A small-molecule ligand and the protein it binds are described below.
Small molecule (SMILES): CC(=O)N[C@H]1[C@H](O[C@H]2[C@H](O)[C@@H](NC(C)=O)CO[C@@H]2CO)O[C@H](CO)[C@@H](O)[C@@H]1O

Binding-site contacts:
Ligand atom O5 contacts residue SER803 of chain 1.C at 4.0 Å.
Ligand atom C1 contacts residue ASN801 of chain 1.C at 1.4 Å.
Ligand atom C5 contacts residue ASN801 of chain 1.C at 3.7 Å.
Ligand atom C6 contacts residue GLN804 of chain 1.C at 3.9 Å.
Ligand atom C3 contacts residue ASN801 of chain 1.C at 3.8 Å.
Ligand atom O6 contacts residue GLN804 of chain 1.C at 3.2 Å (h-bond).
Ligand atom C7 contacts residue ASN801 of chain 1.C at 3.2 Å.
Ligand atom C1 contacts residue SER803 of chain 1.C at 3.3 Å.
Ligand atom C2 contacts residue SER803 of chain 1.C at 4.2 Å.
Ligand atom N2 contacts residue SER803 of chain 1.C at 4.2 Å.
Ligand atom C4 contacts residue ASN801 of chain 1.C at 4.2 Å.
Ligand atom N2 contacts residue ASN801 of chain 1.C at 2.9 Å (h-bond).
Ligand atom C5 contacts residue GLN804 of chain 1.C at 3.5 Å.
Ligand atom O5 contacts residue GLN804 of chain 1.C at 3.4 Å (h-bond).
Ligand atom C5 contacts residue SER803 of chain 1.C at 4.3 Å.
Ligand atom C2 contacts residue ASN801 of chain 1.C at 2.5 Å.
Ligand atom C8 contacts residue ASN801 of chain 1.C at 3.9 Å.
Ligand atom O7 contacts residue ASN801 of chain 1.C at 3.1 Å (h-bond).
Ligand atom O5 contacts residue ASN801 of chain 1.C at 2.4 Å (h-bond).
Ligand atom C1 contacts residue GLN804 of chain 1.C at 3.8 Å.

Sequence of chain 1.C:
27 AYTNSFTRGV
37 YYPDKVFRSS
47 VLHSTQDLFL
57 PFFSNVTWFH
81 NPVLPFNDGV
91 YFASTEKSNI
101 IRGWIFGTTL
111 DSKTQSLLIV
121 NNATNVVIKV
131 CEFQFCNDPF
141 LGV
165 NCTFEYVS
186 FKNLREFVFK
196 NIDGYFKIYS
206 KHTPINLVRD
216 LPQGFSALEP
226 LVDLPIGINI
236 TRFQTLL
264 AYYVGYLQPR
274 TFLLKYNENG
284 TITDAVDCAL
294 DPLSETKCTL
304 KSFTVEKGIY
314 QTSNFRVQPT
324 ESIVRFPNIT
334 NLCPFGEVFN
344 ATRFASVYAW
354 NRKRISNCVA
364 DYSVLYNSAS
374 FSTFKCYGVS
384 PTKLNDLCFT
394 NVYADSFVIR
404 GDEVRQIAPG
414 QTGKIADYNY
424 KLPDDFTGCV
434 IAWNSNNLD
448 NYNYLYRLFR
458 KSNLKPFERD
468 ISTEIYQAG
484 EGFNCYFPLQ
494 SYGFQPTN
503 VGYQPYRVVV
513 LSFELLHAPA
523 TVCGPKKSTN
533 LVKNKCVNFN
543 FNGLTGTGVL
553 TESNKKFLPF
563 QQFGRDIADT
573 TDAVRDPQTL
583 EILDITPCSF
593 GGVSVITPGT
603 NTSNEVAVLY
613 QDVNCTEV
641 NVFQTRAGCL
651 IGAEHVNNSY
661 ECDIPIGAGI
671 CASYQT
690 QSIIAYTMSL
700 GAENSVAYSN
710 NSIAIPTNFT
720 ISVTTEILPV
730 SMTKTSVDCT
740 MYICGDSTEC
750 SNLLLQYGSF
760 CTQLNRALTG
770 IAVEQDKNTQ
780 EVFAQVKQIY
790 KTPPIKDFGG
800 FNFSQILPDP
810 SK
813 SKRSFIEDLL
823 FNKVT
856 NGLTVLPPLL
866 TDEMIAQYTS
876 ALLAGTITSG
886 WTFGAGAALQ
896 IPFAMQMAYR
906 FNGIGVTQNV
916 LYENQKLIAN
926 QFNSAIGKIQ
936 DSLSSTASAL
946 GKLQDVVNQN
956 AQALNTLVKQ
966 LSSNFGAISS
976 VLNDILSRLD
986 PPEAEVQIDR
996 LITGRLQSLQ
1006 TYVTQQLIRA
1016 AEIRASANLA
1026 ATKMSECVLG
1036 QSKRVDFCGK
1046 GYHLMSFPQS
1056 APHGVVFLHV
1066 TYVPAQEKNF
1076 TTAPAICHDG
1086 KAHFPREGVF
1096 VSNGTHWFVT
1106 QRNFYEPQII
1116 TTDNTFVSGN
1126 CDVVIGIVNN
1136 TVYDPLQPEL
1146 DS